Binding-site contacts:
Ligand atom C1 contacts residue TYR25 of chain 1.B at 3.8 Å (hydrophobic).
Ligand atom C7 contacts residue ASN58 of chain 1.B at 3.9 Å.
Ligand atom C2 contacts residue ASN58 of chain 1.B at 2.4 Å.
Ligand atom C1 contacts residue ASN58 of chain 1.B at 1.4 Å.
Ligand atom N2 contacts residue ASN58 of chain 1.B at 2.9 Å (h-bond).
Ligand atom O5 contacts residue TYR25 of chain 1.B at 3.6 Å.
Ligand atom O6 contacts residue TYR25 of chain 1.B at 4.4 Å.
Ligand atom C4 contacts residue ASN58 of chain 1.B at 4.2 Å.
Ligand atom O7 contacts residue ASN58 of chain 1.B at 4.3 Å.
Ligand atom C5 contacts residue ASN58 of chain 1.B at 3.6 Å.
Ligand atom O5 contacts residue ASN58 of chain 1.B at 2.3 Å (h-bond).
Ligand atom C8 contacts residue ASN58 of chain 1.B at 4.2 Å.
Ligand atom C3 contacts residue ASN58 of chain 1.B at 3.8 Å.
Ligand atom C8 contacts residue ASN27 of chain 1.B at 4.4 Å.
Ligand atom C8 contacts residue PHE56 of chain 1.B at 3.7 Å (hydrophobic).

Sequence of chain 1.B:
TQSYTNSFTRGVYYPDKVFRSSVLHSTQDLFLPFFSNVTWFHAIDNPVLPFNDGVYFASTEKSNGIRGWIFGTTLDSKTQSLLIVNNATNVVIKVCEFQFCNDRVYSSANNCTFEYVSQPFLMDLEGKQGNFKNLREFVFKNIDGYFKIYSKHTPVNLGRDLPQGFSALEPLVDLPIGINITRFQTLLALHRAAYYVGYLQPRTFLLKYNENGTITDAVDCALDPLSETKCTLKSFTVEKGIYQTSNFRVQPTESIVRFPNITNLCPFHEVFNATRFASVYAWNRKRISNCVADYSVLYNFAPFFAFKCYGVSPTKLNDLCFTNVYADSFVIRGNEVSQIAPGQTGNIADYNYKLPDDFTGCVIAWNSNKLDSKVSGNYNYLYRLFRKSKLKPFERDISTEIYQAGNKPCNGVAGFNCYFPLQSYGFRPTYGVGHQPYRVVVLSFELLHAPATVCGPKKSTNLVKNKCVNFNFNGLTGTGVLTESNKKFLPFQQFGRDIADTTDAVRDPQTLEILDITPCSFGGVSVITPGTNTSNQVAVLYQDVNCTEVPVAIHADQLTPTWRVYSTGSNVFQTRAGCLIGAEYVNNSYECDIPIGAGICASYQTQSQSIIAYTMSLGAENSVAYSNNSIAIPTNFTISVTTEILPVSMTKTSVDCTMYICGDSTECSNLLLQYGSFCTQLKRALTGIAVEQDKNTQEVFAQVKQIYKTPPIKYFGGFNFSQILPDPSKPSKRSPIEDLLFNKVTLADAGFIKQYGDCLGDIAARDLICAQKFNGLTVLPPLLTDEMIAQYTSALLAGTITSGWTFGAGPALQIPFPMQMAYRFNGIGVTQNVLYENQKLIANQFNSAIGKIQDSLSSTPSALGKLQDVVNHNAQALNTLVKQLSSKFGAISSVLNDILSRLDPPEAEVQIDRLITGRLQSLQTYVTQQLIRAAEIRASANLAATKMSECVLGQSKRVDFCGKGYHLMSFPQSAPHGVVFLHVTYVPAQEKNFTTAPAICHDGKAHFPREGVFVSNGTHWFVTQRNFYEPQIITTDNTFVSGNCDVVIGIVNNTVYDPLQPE

A protein and the small-molecule ligand that binds it are described below.
Small molecule (SMILES): CC(=O)N[C@@H]1[C@@H](O)[C@H](O)[C@@H](CO)O[C@H]1O